Sequence of chain 1.A:
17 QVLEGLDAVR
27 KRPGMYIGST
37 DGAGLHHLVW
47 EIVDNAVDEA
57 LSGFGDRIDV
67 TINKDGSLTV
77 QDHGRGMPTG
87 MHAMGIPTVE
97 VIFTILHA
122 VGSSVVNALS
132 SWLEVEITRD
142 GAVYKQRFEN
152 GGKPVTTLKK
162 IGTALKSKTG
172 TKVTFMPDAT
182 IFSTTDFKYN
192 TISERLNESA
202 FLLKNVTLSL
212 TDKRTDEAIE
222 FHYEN

A small-molecule ligand and the protein it binds are described below.
Small molecule (SMILES): CCNC(=O)Nc1cc(-c2nc(C(F)(F)F)cs2)c(-c2cncc(-c3n[nH]c(=O)o3)c2)cn1

Binding-site contacts:
Ligand atom C14 contacts residue ARG81 of chain 1.A at 3.8 Å.
Ligand atom C7 contacts residue GLU55 of chain 1.A at 3.8 Å.
Ligand atom C9 contacts residue GLU55 of chain 1.A at 3.9 Å.
Ligand atom C11 contacts residue ARG81 of chain 1.A at 3.6 Å.
Ligand atom C6 contacts residue MET83 of chain 1.A at 3.8 Å (hydrophobic).
Ligand atom N5 contacts residue ARG140 of chain 1.A at 3.0 Å (salt-bridge).
Ligand atom C3 contacts residue ASN51 of chain 1.A at 3.9 Å.
Ligand atom O1 contacts residue ASN51 of chain 1.A at 3.4 Å.
Ligand atom N1 contacts residue ASP78 of chain 1.A at 2.8 Å (salt-bridge).
Ligand atom N7 contacts residue PRO84 of chain 1.A at 3.8 Å.
Ligand atom C8 contacts residue GLU55 of chain 1.A at 3.3 Å.
Ligand atom C1 contacts residue VAL174 of chain 1.A at 3.9 Å (hydrophobic).
Ligand atom C10 contacts residue GLY82 of chain 1.A at 3.6 Å.
Ligand atom N6 contacts residue ARG140 of chain 1.A at 3.4 Å (salt-bridge).
Ligand atom C1 contacts residue THR172 of chain 1.A at 3.7 Å.
Ligand atom F2 contacts residue PRO84 of chain 1.A at 3.4 Å.
Ligand atom N2 contacts residue ASP78 of chain 1.A at 2.9 Å (salt-bridge).
Ligand atom F2 contacts residue ILE98 of chain 1.A at 3.0 Å.
Ligand atom N5 contacts residue GLY82 of chain 1.A at 3.7 Å.
Ligand atom C2 contacts residue ILE48 of chain 1.A at 3.7 Å (hydrophobic).
Ligand atom N3 contacts residue GLU55 of chain 1.A at 3.6 Å.
Ligand atom O1 contacts residue MET83 of chain 1.A at 3.3 Å.
Ligand atom C17 contacts residue ILE98 of chain 1.A at 3.8 Å (hydrophobic).
Ligand atom C13 contacts residue ARG81 of chain 1.A at 3.7 Å.
Ligand atom C5 contacts residue MET83 of chain 1.A at 3.6 Å (hydrophobic).
Ligand atom N3 contacts residue THR172 of chain 1.A at 3.8 Å.
Ligand atom C10 contacts residue ARG81 of chain 1.A at 3.9 Å.
Ligand atom C3 contacts residue THR172 of chain 1.A at 3.8 Å.
Ligand atom N1 contacts residue ALA52 of chain 1.A at 3.8 Å.
Ligand atom C19 contacts residue ILE98 of chain 1.A at 3.7 Å (hydrophobic).
Ligand atom N4 contacts residue ARG81 of chain 1.A at 3.4 Å (salt-bridge).
Ligand atom C1 contacts residue VAL76 of chain 1.A at 3.4 Å (hydrophobic).
Ligand atom N1 contacts residue THR172 of chain 1.A at 3.9 Å.
Ligand atom F1 contacts residue ILE98 of chain 1.A at 3.7 Å.
Ligand atom C4 contacts residue THR172 of chain 1.A at 3.8 Å.
Ligand atom N5 contacts residue ARG81 of chain 1.A at 3.8 Å.
Ligand atom C3 contacts residue ASP78 of chain 1.A at 3.5 Å.
Ligand atom C12 contacts residue ARG81 of chain 1.A at 3.4 Å.
Ligand atom N2 contacts residue THR172 of chain 1.A at 3.6 Å (h-bond).
Ligand atom O3 contacts residue ARG81 of chain 1.A at 3.5 Å (salt-bridge).